The protein below binds the small molecule below.
Small molecule (SMILES): CC(=O)N[C@@H]1[C@@H](O)[C@H](O[C@@H]2O[C@H](CO)[C@H](O)[C@H](O[C@]3(C(=O)O)C[C@H](O)[C@@H](NC(C)=O)[C@H]([C@H](O)[C@H](O)CO)O3)[C@H]2O)[C@@H](CO)O[C@H]1O

Binding-site contacts:
Ligand atom C5 contacts residue ALA125 of chain 2.A at 3.8 Å (hydrophobic).
Ligand atom O9 contacts residue GLU181 of chain 2.A at 2.7 Å (salt-bridge).
Ligand atom C1 contacts residue SER127 of chain 2.A at 3.7 Å.
Ligand atom C10 contacts residue ALA125 of chain 2.A at 3.7 Å (hydrophobic).
Ligand atom C11 contacts residue TRP142 of chain 2.A at 3.7 Å (hydrophobic).
Ligand atom O7 contacts residue GLN213 of chain 2.A at 3.1 Å (h-bond).
Ligand atom O10 contacts residue LEU144 of chain 2.A at 3.8 Å.
Ligand atom C9 contacts residue GLU181 of chain 2.A at 3.6 Å.
Ligand atom O8 contacts residue TYR88 of chain 2.A at 3.4 Å.
Ligand atom O7 contacts residue GLU181 of chain 2.A at 3.7 Å.
Ligand atom C11 contacts residue GLY124 of chain 2.A at 3.6 Å.
Ligand atom C11 contacts residue LEU144 of chain 2.A at 3.6 Å (hydrophobic).
Ligand atom O6 contacts residue GLY216 of chain 2.A at 3.2 Å (h-bond).
Ligand atom O10 contacts residue LEU185 of chain 2.A at 3.4 Å.
Ligand atom C8 contacts residue GLN213 of chain 2.A at 3.8 Å.
Ligand atom C6 contacts residue GLY216 of chain 2.A at 3.8 Å.
Ligand atom O9 contacts residue VAL177 of chain 2.A at 3.7 Å.
Ligand atom C9 contacts residue TYR88 of chain 2.A at 3.5 Å (hydrophobic).
Ligand atom O8 contacts residue GLN217 of chain 2.A at 3.1 Å (h-bond).
Ligand atom C2 contacts residue GLN213 of chain 2.A at 3.7 Å.
Ligand atom C7 contacts residue GLN213 of chain 2.A at 3.5 Å.
Ligand atom O1B contacts residue THR126 of chain 2.A at 2.6 Å (h-bond).
Ligand atom O9 contacts residue HIS174 of chain 2.A at 3.6 Å.
Ligand atom O1A contacts residue THR126 of chain 2.A at 3.4 Å.
Ligand atom O1B contacts residue SER127 of chain 2.A at 3.9 Å.
Ligand atom C3 contacts residue GLN217 of chain 2.A at 3.7 Å.
Ligand atom C5 contacts residue GLY216 of chain 2.A at 3.8 Å.
Ligand atom O3 contacts residue GLN213 of chain 2.A at 3.8 Å.
Ligand atom O1A contacts residue SER127 of chain 2.A at 2.9 Å (h-bond).
Ligand atom C5 contacts residue GLN217 of chain 2.A at 3.6 Å.
Ligand atom C4 contacts residue GLN217 of chain 2.A at 3.6 Å.
Ligand atom C9 contacts residue HIS174 of chain 2.A at 3.5 Å.
Ligand atom C1 contacts residue GLN217 of chain 2.A at 3.4 Å.
Ligand atom C8 contacts residue GLU181 of chain 2.A at 3.8 Å.
Ligand atom O3 contacts residue GLY216 of chain 2.A at 3.8 Å.
Ligand atom O9 contacts residue TYR88 of chain 2.A at 3.2 Å (h-bond).
Ligand atom O1B contacts residue GLN217 of chain 2.A at 2.6 Å (h-bond).
Ligand atom N5 contacts residue ALA125 of chain 2.A at 2.9 Å (h-bond).
Ligand atom C11 contacts residue ALA125 of chain 2.A at 3.5 Å (hydrophobic).
Ligand atom C1 contacts residue THR126 of chain 2.A at 3.3 Å.

Sequence of chain 2.A:
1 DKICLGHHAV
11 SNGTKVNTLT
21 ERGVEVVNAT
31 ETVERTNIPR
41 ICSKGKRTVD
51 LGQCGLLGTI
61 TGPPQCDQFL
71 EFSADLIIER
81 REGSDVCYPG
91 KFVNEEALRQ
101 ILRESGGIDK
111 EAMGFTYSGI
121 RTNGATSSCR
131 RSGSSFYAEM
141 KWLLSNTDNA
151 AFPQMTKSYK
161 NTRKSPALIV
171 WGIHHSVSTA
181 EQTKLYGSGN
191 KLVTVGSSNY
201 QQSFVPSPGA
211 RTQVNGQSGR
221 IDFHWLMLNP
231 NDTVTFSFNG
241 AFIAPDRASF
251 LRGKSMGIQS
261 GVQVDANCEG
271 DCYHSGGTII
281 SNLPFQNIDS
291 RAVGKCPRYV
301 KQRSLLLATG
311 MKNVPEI